Binding-site contacts:
Ligand atom C1 contacts residue SER89 of chain 3.B at 4.5 Å.
Ligand atom C5 contacts residue LEU151 of chain 3.B at 4.1 Å (hydrophobic).
Ligand atom O7 contacts residue ASP85 of chain 3.B at 4.3 Å.
Ligand atom C5 contacts residue ASN87 of chain 3.B at 3.7 Å.
Ligand atom C4 contacts residue ASN87 of chain 3.B at 4.2 Å.
Ligand atom O5 contacts residue SER89 of chain 3.B at 4.1 Å.
Ligand atom C3 contacts residue ASN87 of chain 3.B at 3.7 Å.
Ligand atom C2 contacts residue ASN87 of chain 3.B at 2.4 Å.
Ligand atom C1 contacts residue ASN87 of chain 3.B at 1.4 Å.
Ligand atom O7 contacts residue ASN87 of chain 3.B at 3.9 Å.
Ligand atom O5 contacts residue ASN87 of chain 3.B at 2.3 Å (h-bond).
Ligand atom N2 contacts residue ASN87 of chain 3.B at 2.9 Å (h-bond).
Ligand atom O4 contacts residue LEU151 of chain 3.B at 3.7 Å.
Ligand atom C4 contacts residue LEU151 of chain 3.B at 4.4 Å (hydrophobic).
Ligand atom C6 contacts residue LEU151 of chain 3.B at 3.8 Å (hydrophobic).
Ligand atom C5 contacts residue SER89 of chain 3.B at 4.3 Å.
Ligand atom O5 contacts residue SER79 of chain 3.B at 4.4 Å.
Ligand atom O6 contacts residue LEU151 of chain 3.B at 3.4 Å.
Ligand atom C7 contacts residue ASN87 of chain 3.B at 3.6 Å.

Sequence of chain 3.B:
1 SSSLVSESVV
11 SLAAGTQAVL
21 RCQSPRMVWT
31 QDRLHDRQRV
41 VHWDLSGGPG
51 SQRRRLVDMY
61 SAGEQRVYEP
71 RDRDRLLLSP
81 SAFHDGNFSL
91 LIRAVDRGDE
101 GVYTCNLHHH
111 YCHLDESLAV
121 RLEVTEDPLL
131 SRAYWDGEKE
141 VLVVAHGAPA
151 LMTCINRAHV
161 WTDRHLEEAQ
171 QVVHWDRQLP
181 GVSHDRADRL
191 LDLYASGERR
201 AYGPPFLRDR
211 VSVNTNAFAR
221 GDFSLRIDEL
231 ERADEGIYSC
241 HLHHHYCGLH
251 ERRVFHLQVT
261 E

A small-molecule ligand and the protein it binds are described below.
Small molecule (SMILES): CC(=O)N[C@@H]1[C@@H](O)[C@H](O)[C@@H](CO)O[C@H]1O